Sequence of chain 1.B:
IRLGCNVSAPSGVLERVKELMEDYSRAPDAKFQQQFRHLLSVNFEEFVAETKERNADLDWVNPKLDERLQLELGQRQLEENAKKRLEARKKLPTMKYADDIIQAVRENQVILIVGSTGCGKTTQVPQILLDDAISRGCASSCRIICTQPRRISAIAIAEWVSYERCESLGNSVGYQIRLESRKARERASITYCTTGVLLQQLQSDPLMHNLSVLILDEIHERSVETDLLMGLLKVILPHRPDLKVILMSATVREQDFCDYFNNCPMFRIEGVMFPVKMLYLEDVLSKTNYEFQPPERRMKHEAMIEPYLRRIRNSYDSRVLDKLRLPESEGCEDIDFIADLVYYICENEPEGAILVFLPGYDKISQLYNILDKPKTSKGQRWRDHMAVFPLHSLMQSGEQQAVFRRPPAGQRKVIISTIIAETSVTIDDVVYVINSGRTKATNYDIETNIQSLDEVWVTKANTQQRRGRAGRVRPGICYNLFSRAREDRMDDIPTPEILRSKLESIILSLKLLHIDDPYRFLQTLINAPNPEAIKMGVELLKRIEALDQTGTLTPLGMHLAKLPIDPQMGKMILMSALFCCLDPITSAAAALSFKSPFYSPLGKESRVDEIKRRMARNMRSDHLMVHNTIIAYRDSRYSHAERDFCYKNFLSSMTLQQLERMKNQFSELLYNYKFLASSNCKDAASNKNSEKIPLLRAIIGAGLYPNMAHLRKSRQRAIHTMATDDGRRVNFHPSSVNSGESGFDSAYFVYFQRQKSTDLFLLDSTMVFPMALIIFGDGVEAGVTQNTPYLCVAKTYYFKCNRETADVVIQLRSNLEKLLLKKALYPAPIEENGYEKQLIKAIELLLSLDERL

A small-molecule ligand and the protein it binds are described below.
Small molecule (SMILES): Cc1cn([C@H]2C[C@H](OP(=O)(O)O)[C@@H](CO[P](=O)(O)O[C@H]3C[C@H](n4cnc5c(=O)nc(N)[nH]c54)O[C@@H]3CO[P](=O)(O)O[C@H]3C[C@H](n4cnc5c(=O)nc(N)[nH]c54)O[C@@H]3CO[P](=O)(O)O[C@H]3C[C@H](n4cnc5c(=O)nc(N)[nH]c54)O[C@@H]3CO[P](=O)(O)O[C@H]3C[C@H](n4cnc5c(N)ncnc54)O[C@@H]3CO[P](=O)(O)O[C@H]3C[C@H](n4cc(C)c(=O)[nH]c4=O)O[C@@H]3CO[P](=O)(O)O[C@H]3C[C@H](n4cc(C)c(=O)[nH]c4=O)O[C@@H]3CO[P](=O)(O)O[C@H]3C[C@H](n4cnc5c(=O)nc(N)[nH]c54)O[C@@H]3COP(=O)=O)O2)c(=O)[nH]c1=O

Binding-site contacts:
Ligand atom C4 contacts residue LYS511 of chain 1.B at 3.3 Å.
Ligand atom C1' contacts residue LYS511 of chain 1.B at 3.0 Å.
Ligand atom O4 contacts residue SER664 of chain 1.B at 3.3 Å (h-bond).
Ligand atom N2 contacts residue GLU286 of chain 1.B at 2.3 Å (salt-bridge).
Ligand atom O2 contacts residue LEU465 of chain 1.B at 3.3 Å.
Ligand atom OP1 contacts residue THR834 of chain 1.B at 2.9 Å (h-bond).
Ligand atom O3' contacts residue THR489 of chain 1.B at 3.2 Å (h-bond).
Ligand atom OP2 contacts residue HIS463 of chain 1.B at 2.8 Å (h-bond).
Ligand atom N6 contacts residue THR513 of chain 1.B at 3.0 Å (h-bond).
Ligand atom O5' contacts residue ARG239 of chain 1.B at 3.1 Å.
Ligand atom C2 contacts residue PRO635 of chain 1.B at 3.2 Å (hydrophobic).
Ligand atom O4' contacts residue LYS511 of chain 1.B at 3.4 Å.
Ligand atom OP2 contacts residue ARG212 of chain 1.B at 3.2 Å.
Ligand atom O2 contacts residue PRO635 of chain 1.B at 3.3 Å.
Ligand atom C7 contacts residue ARG239 of chain 1.B at 3.2 Å.
Ligand atom O4 contacts residue TYR432 of chain 1.B at 3.2 Å.
Ligand atom OP1 contacts residue LYS511 of chain 1.B at 3.0 Å (salt-bridge).
Ligand atom C6 contacts residue ARG239 of chain 1.B at 3.3 Å.
Ligand atom O4' contacts residue PRO810 of chain 1.B at 3.1 Å.
Ligand atom C2 contacts residue GLU286 of chain 1.B at 3.3 Å.
Ligand atom N3 contacts residue PRO635 of chain 1.B at 2.8 Å (h-bond).
Ligand atom N3 contacts residue LYS511 of chain 1.B at 3.4 Å (salt-bridge).
Ligand atom OP1 contacts residue ARG212 of chain 1.B at 2.9 Å (salt-bridge).
Ligand atom C5 contacts residue ARG239 of chain 1.B at 3.3 Å.
Ligand atom OP1 contacts residue THR255 of chain 1.B at 3.0 Å (h-bond).
Ligand atom C7 contacts residue TYR432 of chain 1.B at 3.2 Å (hydrophobic).
Ligand atom N9 contacts residue LYS511 of chain 1.B at 3.1 Å (salt-bridge).
Ligand atom C5' contacts residue ILE491 of chain 1.B at 3.4 Å (hydrophobic).
Ligand atom C4 contacts residue PRO635 of chain 1.B at 3.3 Å (hydrophobic).
Ligand atom N2 contacts residue ASP680 of chain 1.B at 2.6 Å (salt-bridge).
Ligand atom OP2 contacts residue TYR432 of chain 1.B at 2.8 Å (h-bond).
Ligand atom P contacts residue SER833 of chain 1.B at 3.3 Å.
Ligand atom OP2 contacts residue GLN261 of chain 1.B at 3.4 Å.
Ligand atom OP1 contacts residue THR489 of chain 1.B at 3.1 Å (h-bond).
Ligand atom N2 contacts residue PRO810 of chain 1.B at 3.2 Å (h-bond).
Ligand atom OP1 contacts residue SER464 of chain 1.B at 3.0 Å (h-bond).
Ligand atom OP1 contacts residue SER833 of chain 1.B at 2.3 Å (h-bond).
Ligand atom OP2 contacts residue SER464 of chain 1.B at 2.9 Å (h-bond).
Ligand atom O6 contacts residue SER664 of chain 1.B at 2.8 Å (h-bond).
Ligand atom OP1 contacts residue ARG239 of chain 1.B at 3.0 Å (salt-bridge).